Sequence of chain 1.H:
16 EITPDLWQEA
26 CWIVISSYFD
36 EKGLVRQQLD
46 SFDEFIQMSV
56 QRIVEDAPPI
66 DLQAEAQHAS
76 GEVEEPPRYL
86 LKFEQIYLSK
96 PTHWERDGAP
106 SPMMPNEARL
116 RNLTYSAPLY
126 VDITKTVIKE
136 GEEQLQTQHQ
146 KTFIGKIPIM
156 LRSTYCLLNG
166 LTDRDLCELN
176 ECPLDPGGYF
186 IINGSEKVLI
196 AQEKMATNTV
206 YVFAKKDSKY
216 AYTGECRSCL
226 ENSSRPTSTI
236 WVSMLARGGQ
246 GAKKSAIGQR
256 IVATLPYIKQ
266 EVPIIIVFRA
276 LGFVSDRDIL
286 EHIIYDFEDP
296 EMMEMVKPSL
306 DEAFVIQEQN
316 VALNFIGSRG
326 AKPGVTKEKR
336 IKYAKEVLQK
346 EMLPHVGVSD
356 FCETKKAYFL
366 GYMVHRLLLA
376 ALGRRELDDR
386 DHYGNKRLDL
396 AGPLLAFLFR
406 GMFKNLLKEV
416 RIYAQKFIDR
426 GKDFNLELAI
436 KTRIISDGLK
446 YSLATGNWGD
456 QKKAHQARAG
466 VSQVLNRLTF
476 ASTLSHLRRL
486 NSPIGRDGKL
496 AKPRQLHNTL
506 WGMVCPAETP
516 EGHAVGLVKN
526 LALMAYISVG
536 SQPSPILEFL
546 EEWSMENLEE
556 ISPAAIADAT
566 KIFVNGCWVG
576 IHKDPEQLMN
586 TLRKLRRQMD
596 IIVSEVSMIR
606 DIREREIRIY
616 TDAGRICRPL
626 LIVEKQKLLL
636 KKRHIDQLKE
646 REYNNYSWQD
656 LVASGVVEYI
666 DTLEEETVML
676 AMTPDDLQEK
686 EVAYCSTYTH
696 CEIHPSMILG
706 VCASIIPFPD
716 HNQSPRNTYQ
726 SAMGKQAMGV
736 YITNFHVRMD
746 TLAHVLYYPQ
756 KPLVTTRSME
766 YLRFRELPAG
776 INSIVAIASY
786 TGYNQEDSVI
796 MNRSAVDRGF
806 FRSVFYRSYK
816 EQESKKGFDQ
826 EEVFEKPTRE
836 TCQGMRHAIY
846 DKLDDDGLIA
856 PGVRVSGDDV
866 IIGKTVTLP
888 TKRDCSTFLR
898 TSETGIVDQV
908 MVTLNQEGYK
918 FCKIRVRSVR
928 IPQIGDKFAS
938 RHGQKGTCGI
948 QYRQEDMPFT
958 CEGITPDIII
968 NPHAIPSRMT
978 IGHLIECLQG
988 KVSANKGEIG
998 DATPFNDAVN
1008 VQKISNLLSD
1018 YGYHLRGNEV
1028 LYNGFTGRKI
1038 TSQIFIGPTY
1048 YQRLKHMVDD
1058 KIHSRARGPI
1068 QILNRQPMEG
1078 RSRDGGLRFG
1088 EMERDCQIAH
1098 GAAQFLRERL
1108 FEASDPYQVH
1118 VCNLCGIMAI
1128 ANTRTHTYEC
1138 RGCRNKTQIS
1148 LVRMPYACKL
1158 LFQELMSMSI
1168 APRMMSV

A small-molecule ligand and the protein it binds are described below.
Small molecule (SMILES): CO[C@@H]1[C@H](O)[C@H](n2cnc3c(=O)nc(N)[nH]c32)O[C@H]1COP(=O)(O)OP(=O)(O)OP(=O)(O)O

Binding-site contacts:
Ligand atom N16 contacts residue THR854 of chain 1.G at 3.8 Å.
Ligand atom C03 contacts residue ARG460 of chain 1.G at 4.2 Å.
Ligand atom C01 contacts residue ASN493 of chain 1.G at 3.7 Å.
Ligand atom N14 contacts residue PRO462 of chain 1.G at 4.2 Å.
Ligand atom P30 contacts residue ARG975 of chain 1.H at 3.2 Å.
Ligand atom O24 contacts residue TYR724 of chain 1.H at 4.0 Å.
Ligand atom P30 contacts residue ASP792 of chain 1.H at 3.7 Å.
Ligand atom O31 contacts residue ASP497 of chain 1.G at 3.6 Å (salt-bridge).
Ligand atom O32 contacts residue ASP497 of chain 1.G at 4.4 Å.
Ligand atom O29 contacts residue ASP497 of chain 1.G at 3.4 Å (salt-bridge).
Ligand atom P26 contacts residue ARG721 of chain 1.H at 4.3 Å.
Ligand atom O27 contacts residue TYR724 of chain 1.H at 3.8 Å.
Ligand atom O29 contacts residue ASP495 of chain 1.G at 4.3 Å.
Ligand atom O31 contacts residue ARG721 of chain 1.H at 3.8 Å.
Ligand atom O31 contacts residue LYS942 of chain 1.H at 3.1 Å.
Ligand atom O33 contacts residue LYS942 of chain 1.H at 4.4 Å.
Ligand atom O33 contacts residue ASP497 of chain 1.G at 2.0 Å (salt-bridge).
Ligand atom C07 contacts residue ASN493 of chain 1.G at 3.5 Å.
Ligand atom O02 contacts residue ASN493 of chain 1.G at 3.3 Å (h-bond).
Ligand atom P30 contacts residue ARG721 of chain 1.H at 4.2 Å.
Ligand atom C15 contacts residue THR854 of chain 1.G at 3.9 Å.
Ligand atom O33 contacts residue ARG975 of chain 1.H at 3.4 Å (salt-bridge).
Ligand atom C17 contacts residue THR854 of chain 1.G at 4.2 Å.
Ligand atom N19 contacts residue THR854 of chain 1.G at 4.2 Å.
Ligand atom O08 contacts residue ASN493 of chain 1.G at 3.7 Å.
Ligand atom O33 contacts residue ASP792 of chain 1.H at 2.6 Å (salt-bridge).
Ligand atom P30 contacts residue ASP497 of chain 1.G at 3.1 Å.
Ligand atom O32 contacts residue ARG975 of chain 1.H at 2.1 Å (salt-bridge).
Ligand atom O32 contacts residue ARG721 of chain 1.H at 3.5 Å (salt-bridge).
Ligand atom C07 contacts residue ARG460 of chain 1.G at 3.8 Å.
Ligand atom O27 contacts residue ARG721 of chain 1.H at 4.1 Å.
Ligand atom N14 contacts residue THR854 of chain 1.G at 4.4 Å.
Ligand atom O28 contacts residue ARG721 of chain 1.H at 3.9 Å.
Ligand atom O32 contacts residue ASP792 of chain 1.H at 3.6 Å.
Ligand atom C06 contacts residue ARG460 of chain 1.G at 3.5 Å.
Ligand atom O29 contacts residue ARG975 of chain 1.H at 3.9 Å.
Ligand atom N19 contacts residue PRO462 of chain 1.G at 4.0 Å.
Ligand atom C03 contacts residue ASN493 of chain 1.G at 3.7 Å.
Ligand atom O23 contacts residue TYR724 of chain 1.H at 3.9 Å.
Ligand atom O05 contacts residue ARG460 of chain 1.G at 4.0 Å.

Sequence of chain 1.G:
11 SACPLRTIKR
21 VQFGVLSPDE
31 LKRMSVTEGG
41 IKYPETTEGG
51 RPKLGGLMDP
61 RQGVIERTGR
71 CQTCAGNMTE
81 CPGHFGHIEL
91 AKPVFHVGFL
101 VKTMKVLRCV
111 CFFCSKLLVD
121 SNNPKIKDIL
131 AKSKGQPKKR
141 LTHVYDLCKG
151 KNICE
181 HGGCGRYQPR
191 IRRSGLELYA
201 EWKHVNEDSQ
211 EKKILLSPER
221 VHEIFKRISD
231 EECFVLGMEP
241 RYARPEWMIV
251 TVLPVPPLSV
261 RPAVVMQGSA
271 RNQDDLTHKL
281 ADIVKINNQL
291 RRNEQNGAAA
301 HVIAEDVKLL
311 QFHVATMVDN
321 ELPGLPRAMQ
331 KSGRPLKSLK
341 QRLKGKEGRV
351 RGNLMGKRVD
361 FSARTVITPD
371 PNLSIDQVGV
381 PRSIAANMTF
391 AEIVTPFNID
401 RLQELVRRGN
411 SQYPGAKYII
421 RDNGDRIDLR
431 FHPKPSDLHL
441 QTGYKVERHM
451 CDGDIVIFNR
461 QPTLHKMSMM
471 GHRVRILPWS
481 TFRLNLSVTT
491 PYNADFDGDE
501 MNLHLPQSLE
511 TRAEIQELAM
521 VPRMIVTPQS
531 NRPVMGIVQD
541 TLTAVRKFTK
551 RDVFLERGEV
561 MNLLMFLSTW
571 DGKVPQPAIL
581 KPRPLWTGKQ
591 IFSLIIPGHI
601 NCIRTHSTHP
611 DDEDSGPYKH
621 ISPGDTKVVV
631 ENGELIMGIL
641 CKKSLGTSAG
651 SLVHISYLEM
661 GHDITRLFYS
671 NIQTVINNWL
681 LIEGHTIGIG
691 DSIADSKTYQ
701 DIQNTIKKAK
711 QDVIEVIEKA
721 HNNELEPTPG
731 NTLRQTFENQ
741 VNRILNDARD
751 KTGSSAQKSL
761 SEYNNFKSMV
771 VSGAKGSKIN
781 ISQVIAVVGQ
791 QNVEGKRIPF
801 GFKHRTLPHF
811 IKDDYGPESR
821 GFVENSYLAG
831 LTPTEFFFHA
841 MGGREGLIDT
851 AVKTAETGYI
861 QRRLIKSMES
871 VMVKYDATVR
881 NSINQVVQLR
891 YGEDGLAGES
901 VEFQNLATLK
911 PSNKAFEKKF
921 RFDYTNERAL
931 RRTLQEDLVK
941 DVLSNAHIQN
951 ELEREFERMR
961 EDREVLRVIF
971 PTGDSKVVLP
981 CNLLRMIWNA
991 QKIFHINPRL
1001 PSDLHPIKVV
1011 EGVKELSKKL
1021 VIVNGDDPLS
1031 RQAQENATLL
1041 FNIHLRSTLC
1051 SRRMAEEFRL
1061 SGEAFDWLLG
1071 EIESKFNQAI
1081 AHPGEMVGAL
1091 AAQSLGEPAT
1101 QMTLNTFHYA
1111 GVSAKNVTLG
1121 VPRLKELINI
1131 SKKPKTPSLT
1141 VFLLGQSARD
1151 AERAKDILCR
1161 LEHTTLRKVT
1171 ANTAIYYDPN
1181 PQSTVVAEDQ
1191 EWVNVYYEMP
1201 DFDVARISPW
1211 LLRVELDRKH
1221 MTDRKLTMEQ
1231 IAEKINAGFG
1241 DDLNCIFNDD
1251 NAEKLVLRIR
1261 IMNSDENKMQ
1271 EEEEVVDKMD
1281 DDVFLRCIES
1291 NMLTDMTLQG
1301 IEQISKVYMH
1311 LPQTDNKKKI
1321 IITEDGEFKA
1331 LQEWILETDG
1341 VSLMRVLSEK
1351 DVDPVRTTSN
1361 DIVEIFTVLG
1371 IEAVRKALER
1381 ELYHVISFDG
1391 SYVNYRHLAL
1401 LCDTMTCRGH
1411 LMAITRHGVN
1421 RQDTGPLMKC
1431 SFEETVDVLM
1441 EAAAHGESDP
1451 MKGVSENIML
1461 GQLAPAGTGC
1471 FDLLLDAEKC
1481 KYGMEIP